This small molecule binds to this protein.
Small molecule (SMILES): CC(C)C[C@H](N)C(=O)N[C@H](C(=O)N[C@@H](CCCN=C(N)N)C(=O)N[C@@H](CC(N)=O)C(=O)N[C@@H](CCCCN)C(=O)NCC(=O)N1CCC[C@H]1C(=O)N[C@@H](C)C(=O)N[C@@H](C)C(=O)O)[C@@H](C)O

Sequence of chain 1.A:
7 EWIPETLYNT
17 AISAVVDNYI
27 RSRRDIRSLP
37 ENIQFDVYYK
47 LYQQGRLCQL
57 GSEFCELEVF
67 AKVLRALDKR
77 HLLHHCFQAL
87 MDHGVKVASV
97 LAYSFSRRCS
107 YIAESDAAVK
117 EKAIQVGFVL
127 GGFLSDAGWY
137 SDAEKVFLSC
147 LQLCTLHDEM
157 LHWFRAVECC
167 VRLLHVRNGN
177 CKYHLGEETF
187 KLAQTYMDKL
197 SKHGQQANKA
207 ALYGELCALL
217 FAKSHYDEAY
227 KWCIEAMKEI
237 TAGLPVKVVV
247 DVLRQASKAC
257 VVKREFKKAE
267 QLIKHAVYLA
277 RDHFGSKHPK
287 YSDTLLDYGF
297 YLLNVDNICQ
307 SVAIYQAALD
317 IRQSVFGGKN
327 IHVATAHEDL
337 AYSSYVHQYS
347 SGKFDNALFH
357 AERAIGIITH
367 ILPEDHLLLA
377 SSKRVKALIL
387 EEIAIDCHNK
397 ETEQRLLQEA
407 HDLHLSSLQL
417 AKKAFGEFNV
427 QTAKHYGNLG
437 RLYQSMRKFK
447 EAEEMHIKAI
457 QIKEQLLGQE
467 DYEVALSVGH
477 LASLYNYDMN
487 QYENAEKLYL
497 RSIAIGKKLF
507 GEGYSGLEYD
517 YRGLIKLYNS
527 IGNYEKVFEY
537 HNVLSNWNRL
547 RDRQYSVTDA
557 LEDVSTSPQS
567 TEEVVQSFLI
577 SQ

Binding-site contacts:
Ligand atom CB contacts residue GLN427 of chain 1.A at 3.4 Å.
Ligand atom CD contacts residue ARG437 of chain 1.A at 3.5 Å.
Ligand atom CD contacts residue GLN440 of chain 1.A at 3.2 Å.
Ligand atom CD1 contacts residue TYR515 of chain 1.A at 3.6 Å (hydrophobic).
Ligand atom NH1 contacts residue SER441 of chain 1.A at 2.9 Å (h-bond).
Ligand atom O contacts residue LEU472 of chain 1.A at 3.2 Å.
Ligand atom CG contacts residue GLN440 of chain 1.A at 3.4 Å.
Ligand atom CZ contacts residue GLU387 of chain 1.A at 3.1 Å.
Ligand atom O contacts residue TYR483 of chain 1.A at 3.5 Å.
Ligand atom ND2 contacts residue LEU472 of chain 1.A at 3.6 Å.
Ligand atom OXT contacts residue ARG380 of chain 1.A at 3.3 Å.
Ligand atom NH2 contacts residue GLU387 of chain 1.A at 2.8 Å (salt-bridge).
Ligand atom CD contacts residue ASN434 of chain 1.A at 3.1 Å.
Ligand atom CB contacts residue HIS476 of chain 1.A at 3.4 Å.
Ligand atom O contacts residue ARG518 of chain 1.A at 3.2 Å.
Ligand atom O contacts residue TYR341 of chain 1.A at 3.2 Å.
Ligand atom O contacts residue TYR515 of chain 1.A at 3.1 Å.
Ligand atom C contacts residue ARG380 of chain 1.A at 3.1 Å.
Ligand atom O contacts residue TYR338 of chain 1.A at 3.1 Å.
Ligand atom CZ contacts residue ARG437 of chain 1.A at 3.5 Å.
Ligand atom CD2 contacts residue ARG518 of chain 1.A at 3.4 Å.
Ligand atom O contacts residue TYR345 of chain 1.A at 2.7 Å (h-bond).
Ligand atom O contacts residue ARG380 of chain 1.A at 2.4 Å (salt-bridge).
Ligand atom O contacts residue TYR345 of chain 1.A at 3.0 Å (h-bond).
Ligand atom N contacts residue HIS476 of chain 1.A at 3.6 Å.
Ligand atom CA contacts residue HIS476 of chain 1.A at 3.5 Å.
Ligand atom NH1 contacts residue GLU387 of chain 1.A at 3.4 Å (salt-bridge).
Ligand atom N contacts residue TYR338 of chain 1.A at 3.5 Å (h-bond).
Ligand atom C contacts residue TYR345 of chain 1.A at 3.3 Å (hydrophobic).
Ligand atom NH1 contacts residue ARG437 of chain 1.A at 2.4 Å (salt-bridge).
Ligand atom O contacts residue TYR338 of chain 1.A at 3.1 Å (h-bond).
Ligand atom OD1 contacts residue TYR515 of chain 1.A at 3.1 Å.
Ligand atom CB contacts residue ARG380 of chain 1.A at 3.4 Å.
Ligand atom C contacts residue TYR338 of chain 1.A at 3.1 Å (hydrophobic).
Ligand atom CB contacts residue TYR483 of chain 1.A at 3.5 Å (hydrophobic).
Ligand atom O contacts residue ARG437 of chain 1.A at 2.8 Å (salt-bridge).
Ligand atom O contacts residue TYR338 of chain 1.A at 2.4 Å (h-bond).
Ligand atom CB contacts residue TYR468 of chain 1.A at 3.2 Å (hydrophobic).
Ligand atom CA contacts residue TYR338 of chain 1.A at 3.3 Å (hydrophobic).
Ligand atom NH2 contacts residue ILE391 of chain 1.A at 3.5 Å.